This small molecule binds to this protein.
Small molecule (SMILES): CC(=O)O[C@H]1C(=O)[C@@]2(C)[C@H]([C@H](OC(=O)c3ccccc3)[C@]3(O)C[C@H](OC(=O)[C@H](O)[C@@H](NC(=O)c4ccccc4)c4ccccc4)C(C)=C1C3(C)C)[C@]1(OC(C)=O)CO[C@@H]1C[C@@H]2O

Sequence of chain 1.B:
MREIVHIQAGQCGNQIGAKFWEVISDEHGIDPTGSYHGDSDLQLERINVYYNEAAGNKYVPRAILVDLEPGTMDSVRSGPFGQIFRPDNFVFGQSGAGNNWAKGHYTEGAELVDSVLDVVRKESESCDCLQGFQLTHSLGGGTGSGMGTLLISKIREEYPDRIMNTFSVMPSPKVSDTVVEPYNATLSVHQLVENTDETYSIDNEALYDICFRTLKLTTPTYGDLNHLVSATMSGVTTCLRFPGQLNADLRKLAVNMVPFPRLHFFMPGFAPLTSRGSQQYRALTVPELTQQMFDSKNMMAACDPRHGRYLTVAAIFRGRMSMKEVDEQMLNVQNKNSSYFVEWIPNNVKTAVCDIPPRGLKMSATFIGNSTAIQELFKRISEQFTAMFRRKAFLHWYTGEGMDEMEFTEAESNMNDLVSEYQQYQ

Binding-site contacts:
Ligand atom C30 contacts residue HIS227 of chain 1.B at 3.5 Å.
Ligand atom C39 contacts residue PHE270 of chain 1.B at 3.6 Å (hydrophobic).
Ligand atom O13 contacts residue PRO358 of chain 1.B at 3.6 Å.
Ligand atom O12 contacts residue ARG359 of chain 1.B at 3.1 Å (salt-bridge).
Ligand atom O05 contacts residue LEU361 of chain 1.B at 3.5 Å.
Ligand atom C27 contacts residue ARG359 of chain 1.B at 3.3 Å.
Ligand atom C39 contacts residue ALA231 of chain 1.B at 3.5 Å (hydrophobic).
Ligand atom C40 contacts residue ALA231 of chain 1.B at 3.9 Å (hydrophobic).
Ligand atom C38 contacts residue ALA231 of chain 1.B at 3.9 Å (hydrophobic).
Ligand atom C42 contacts residue VAL23 of chain 1.B at 3.5 Å (hydrophobic).
Ligand atom C15 contacts residue PRO272 of chain 1.B at 3.4 Å (hydrophobic).
Ligand atom C28 contacts residue ARG359 of chain 1.B at 3.4 Å.
Ligand atom C07 contacts residue ASP224 of chain 1.B at 3.6 Å.
Ligand atom C41 contacts residue VAL23 of chain 1.B at 3.5 Å (hydrophobic).
Ligand atom C32 contacts residue VAL23 of chain 1.B at 4.0 Å (hydrophobic).
Ligand atom O06 contacts residue PRO272 of chain 1.B at 3.8 Å.
Ligand atom C13 contacts residue PHE270 of chain 1.B at 3.6 Å (hydrophobic).
Ligand atom C19 contacts residue THR274 of chain 1.B at 3.4 Å.
Ligand atom C40 contacts residue SER234 of chain 1.B at 3.4 Å.
Ligand atom C07 contacts residue HIS227 of chain 1.B at 3.8 Å.
Ligand atom C44 contacts residue GLY360 of chain 1.B at 3.5 Å.
Ligand atom C34 contacts residue GLU22 of chain 1.B at 3.7 Å.
Ligand atom O06 contacts residue LEU273 of chain 1.B at 3.4 Å.
Ligand atom C14 contacts residue THR274 of chain 1.B at 3.8 Å.
Ligand atom C33 contacts residue ASP26 of chain 1.B at 3.7 Å.
Ligand atom C08 contacts residue HIS227 of chain 1.B at 3.6 Å.
Ligand atom C41 contacts residue GLU27 of chain 1.B at 3.7 Å.
Ligand atom O14 contacts residue HIS227 of chain 1.B at 2.7 Å (h-bond).
Ligand atom O07 contacts residue GLN279 of chain 1.B at 2.9 Å (h-bond).
Ligand atom C41 contacts residue SER234 of chain 1.B at 3.5 Å.
Ligand atom C32 contacts residue ASP26 of chain 1.B at 3.5 Å.
Ligand atom C42 contacts residue PRO358 of chain 1.B at 3.8 Å (hydrophobic).
Ligand atom C41 contacts residue PRO358 of chain 1.B at 3.9 Å (hydrophobic).
Ligand atom O13 contacts residue ARG359 of chain 1.B at 2.7 Å (salt-bridge).
Ligand atom C14 contacts residue LEU215 of chain 1.B at 3.5 Å (hydrophobic).
Ligand atom C36 contacts residue HIS227 of chain 1.B at 3.7 Å.
Ligand atom C33 contacts residue GLU22 of chain 1.B at 3.6 Å.
Ligand atom O06 contacts residue THR274 of chain 1.B at 2.9 Å (h-bond).
Ligand atom C47 contacts residue ARG276 of chain 1.B at 3.9 Å.
Ligand atom O06 contacts residue LEU215 of chain 1.B at 3.7 Å.